A protein and the small-molecule ligand that binds it are described below.
Small molecule (SMILES): O=C(O)c1ccnc(-n2nccc2-c2cccc(O)c2)c1

Sequence of chain 1.B:
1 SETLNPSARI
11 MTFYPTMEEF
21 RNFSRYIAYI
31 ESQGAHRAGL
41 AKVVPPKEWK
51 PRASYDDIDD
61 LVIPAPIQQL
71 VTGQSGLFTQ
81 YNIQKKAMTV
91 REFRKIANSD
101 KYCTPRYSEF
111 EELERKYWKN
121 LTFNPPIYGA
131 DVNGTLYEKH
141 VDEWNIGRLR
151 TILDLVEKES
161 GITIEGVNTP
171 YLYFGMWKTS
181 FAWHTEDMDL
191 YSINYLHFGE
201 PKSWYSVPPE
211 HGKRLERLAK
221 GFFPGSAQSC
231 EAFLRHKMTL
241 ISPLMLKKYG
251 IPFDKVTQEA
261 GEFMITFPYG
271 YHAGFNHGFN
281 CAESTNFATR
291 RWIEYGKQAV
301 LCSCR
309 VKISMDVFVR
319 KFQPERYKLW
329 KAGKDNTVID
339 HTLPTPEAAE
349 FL

Binding-site contacts:
Ligand atom C7 contacts residue TYR128 of chain 1.B at 3.2 Å (hydrophobic).
Ligand atom N10 contacts residue HIS184 of chain 1.B at 3.0 Å (h-bond).
Ligand atom C17 contacts residue TYR173 of chain 1.B at 3.6 Å (hydrophobic).
Ligand atom N14 contacts residue NI1 of chain 1.H at 2.0 Å (h-bond).
Ligand atom O9 contacts residue LYS202 of chain 1.B at 2.9 Å (salt-bridge).
Ligand atom C5 contacts residue HIS272 of chain 1.B at 3.7 Å.
Ligand atom C6 contacts residue TRP204 of chain 1.B at 3.8 Å (hydrophobic).
Ligand atom O9 contacts residue PHE181 of chain 1.B at 3.4 Å.
Ligand atom C11 contacts residue HIS184 of chain 1.B at 3.7 Å.
Ligand atom C13 contacts residue GLU186 of chain 1.B at 3.1 Å.
Ligand atom C13 contacts residue HIS184 of chain 1.B at 3.3 Å.
Ligand atom C15 contacts residue TYR173 of chain 1.B at 3.9 Å (hydrophobic).
Ligand atom C3 contacts residue HIS184 of chain 1.B at 3.4 Å.
Ligand atom N4 contacts residue HIS184 of chain 1.B at 3.2 Å (h-bond).
Ligand atom O8 contacts residue TYR128 of chain 1.B at 2.5 Å (h-bond).
Ligand atom C5 contacts residue TRP204 of chain 1.B at 3.5 Å (hydrophobic).
Ligand atom C12 contacts residue HIS184 of chain 1.B at 3.8 Å.
Ligand atom N14 contacts residue HIS184 of chain 1.B at 2.7 Å (h-bond).
Ligand atom C17 contacts residue ASP131 of chain 1.B at 3.3 Å.
Ligand atom C3 contacts residue NI1 of chain 1.H at 2.9 Å.
Ligand atom C12 contacts residue LYS237 of chain 1.B at 3.7 Å.
Ligand atom C13 contacts residue NI1 of chain 1.H at 3.1 Å.
Ligand atom N14 contacts residue GLU186 of chain 1.B at 3.1 Å (salt-bridge).
Ligand atom C20 contacts residue LYS237 of chain 1.B at 3.8 Å.
Ligand atom C16 contacts residue TYR173 of chain 1.B at 3.1 Å (hydrophobic).
Ligand atom C11 contacts residue NI1 of chain 1.H at 3.9 Å.
Ligand atom C6 contacts residue PHE181 of chain 1.B at 3.6 Å (hydrophobic).
Ligand atom C16 contacts residue ASP131 of chain 1.B at 3.4 Å.
Ligand atom N10 contacts residue NI1 of chain 1.H at 2.7 Å (h-bond).
Ligand atom C1 contacts residue PHE181 of chain 1.B at 3.6 Å (hydrophobic).
Ligand atom N4 contacts residue HIS272 of chain 1.B at 3.4 Å (h-bond).
Ligand atom O8 contacts residue TYR173 of chain 1.B at 3.4 Å.
Ligand atom O21 contacts residue SER180 of chain 1.B at 3.9 Å.
Ligand atom O21 contacts residue PHE181 of chain 1.B at 3.5 Å.
Ligand atom O9 contacts residue TYR128 of chain 1.B at 3.1 Å (h-bond).
Ligand atom C7 contacts residue PHE181 of chain 1.B at 3.4 Å (hydrophobic).
Ligand atom C5 contacts residue NI1 of chain 1.H at 3.3 Å.
Ligand atom O8 contacts residue PHE181 of chain 1.B at 3.9 Å.
Ligand atom N4 contacts residue NI1 of chain 1.H at 2.2 Å (h-bond).
Ligand atom C5 contacts residue PHE181 of chain 1.B at 3.7 Å (hydrophobic).